Binding-site contacts:
Ligand atom C4 contacts residue ASN318 of chain 1.C at 4.2 Å.
Ligand atom C2 contacts residue ASN318 of chain 1.C at 2.4 Å.
Ligand atom C6 contacts residue ASN318 of chain 1.C at 4.4 Å.
Ligand atom C5 contacts residue ASN318 of chain 1.C at 3.7 Å.
Ligand atom C8 contacts residue ASN318 of chain 1.C at 4.3 Å.
Ligand atom O5 contacts residue ASN318 of chain 1.C at 2.4 Å (h-bond).
Ligand atom O7 contacts residue ASN318 of chain 1.C at 3.2 Å (h-bond).
Ligand atom C3 contacts residue ASN318 of chain 1.C at 3.8 Å.
Ligand atom C1 contacts residue ASN318 of chain 1.C at 1.4 Å.
Ligand atom C7 contacts residue ASN318 of chain 1.C at 3.2 Å.
Ligand atom N2 contacts residue ASN318 of chain 1.C at 2.8 Å (h-bond).

A small-molecule ligand and the protein it binds are described below.
Small molecule (SMILES): CC(=O)N[C@@H]1[C@@H](O)[C@H](O)[C@@H](CO)O[C@H]1O

Sequence of chain 1.C:
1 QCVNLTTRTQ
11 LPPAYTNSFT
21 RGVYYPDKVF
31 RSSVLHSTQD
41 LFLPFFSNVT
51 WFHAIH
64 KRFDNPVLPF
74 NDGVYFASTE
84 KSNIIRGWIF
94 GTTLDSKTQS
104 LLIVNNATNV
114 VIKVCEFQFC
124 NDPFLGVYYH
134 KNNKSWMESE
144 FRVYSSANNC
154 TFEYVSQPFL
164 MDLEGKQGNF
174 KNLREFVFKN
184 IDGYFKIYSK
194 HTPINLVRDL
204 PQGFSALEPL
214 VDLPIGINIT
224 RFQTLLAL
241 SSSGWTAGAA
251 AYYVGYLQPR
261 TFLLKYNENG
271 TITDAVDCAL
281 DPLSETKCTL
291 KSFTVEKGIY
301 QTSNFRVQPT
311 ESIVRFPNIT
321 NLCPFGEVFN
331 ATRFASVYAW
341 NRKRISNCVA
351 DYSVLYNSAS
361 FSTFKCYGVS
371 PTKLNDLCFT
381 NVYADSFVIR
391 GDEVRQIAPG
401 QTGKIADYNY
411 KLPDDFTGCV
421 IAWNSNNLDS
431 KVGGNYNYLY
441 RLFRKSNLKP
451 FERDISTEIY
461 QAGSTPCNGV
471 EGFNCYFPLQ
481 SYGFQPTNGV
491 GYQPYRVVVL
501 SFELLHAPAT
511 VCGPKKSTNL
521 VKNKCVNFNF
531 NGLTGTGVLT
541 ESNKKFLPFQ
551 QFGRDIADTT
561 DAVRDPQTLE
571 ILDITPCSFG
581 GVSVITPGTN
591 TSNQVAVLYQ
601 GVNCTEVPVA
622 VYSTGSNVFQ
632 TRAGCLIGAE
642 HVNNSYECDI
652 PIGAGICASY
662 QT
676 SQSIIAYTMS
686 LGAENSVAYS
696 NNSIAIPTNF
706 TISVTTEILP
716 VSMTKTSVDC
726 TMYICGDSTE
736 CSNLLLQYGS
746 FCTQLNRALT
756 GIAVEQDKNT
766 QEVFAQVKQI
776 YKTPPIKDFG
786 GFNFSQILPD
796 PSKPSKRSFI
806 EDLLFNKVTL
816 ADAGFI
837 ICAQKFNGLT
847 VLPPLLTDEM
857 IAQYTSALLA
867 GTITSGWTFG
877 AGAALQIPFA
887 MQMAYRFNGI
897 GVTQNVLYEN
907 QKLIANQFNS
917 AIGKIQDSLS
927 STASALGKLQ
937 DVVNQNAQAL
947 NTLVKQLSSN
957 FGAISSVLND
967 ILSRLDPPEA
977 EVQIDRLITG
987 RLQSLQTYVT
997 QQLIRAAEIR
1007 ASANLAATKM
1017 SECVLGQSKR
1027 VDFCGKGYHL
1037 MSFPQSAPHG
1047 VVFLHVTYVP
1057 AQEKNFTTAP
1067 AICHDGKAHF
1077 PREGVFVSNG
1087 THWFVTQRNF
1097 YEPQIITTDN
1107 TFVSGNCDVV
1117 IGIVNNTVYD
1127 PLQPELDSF